Binding-site contacts:
Ligand atom CD1 contacts residue SER47 of chain 4.D at 3.5 Å.
Ligand atom CE3 contacts residue HIS28 of chain 4.E at 4.0 Å.
Ligand atom CD1 contacts residue GLN41 of chain 4.E at 3.6 Å.
Ligand atom CD2 contacts residue THR46 of chain 4.E at 4.0 Å.
Ligand atom N contacts residue ASP23 of chain 4.D at 3.0 Å (salt-bridge).
Ligand atom CG contacts residue SER47 of chain 4.D at 3.8 Å.
Ligand atom O contacts residue SER47 of chain 4.D at 2.9 Å (h-bond).
Ligand atom CD1 contacts residue THR43 of chain 4.E at 3.9 Å.
Ligand atom CA contacts residue THR19 of chain 4.D at 3.7 Å.
Ligand atom NE1 contacts residue ALA40 of chain 4.E at 3.8 Å.
Ligand atom OXT contacts residue GLY21 of chain 4.D at 4.0 Å.
Ligand atom O contacts residue THR19 of chain 4.D at 3.9 Å.
Ligand atom C contacts residue THR46 of chain 4.E at 3.9 Å.
Ligand atom OXT contacts residue THR46 of chain 4.E at 2.8 Å (h-bond).
Ligand atom CE2 contacts residue GLN41 of chain 4.E at 3.9 Å.
Ligand atom CZ3 contacts residue HIS28 of chain 4.E at 3.9 Å.
Ligand atom CH2 contacts residue GLY17 of chain 4.E at 3.5 Å.
Ligand atom O contacts residue ARG20 of chain 4.D at 3.5 Å.
Ligand atom CA contacts residue GLY21 of chain 4.D at 3.5 Å.
Ligand atom C contacts residue THR43 of chain 4.E at 3.5 Å.
Ligand atom NE1 contacts residue GLN41 of chain 4.E at 2.9 Å (h-bond).
Ligand atom C contacts residue SER47 of chain 4.D at 3.5 Å.
Ligand atom N contacts residue THR24 of chain 4.D at 2.9 Å (h-bond).
Ligand atom CB contacts residue SER47 of chain 4.D at 3.4 Å.
Ligand atom CB contacts residue THR24 of chain 4.D at 3.5 Å.
Ligand atom CA contacts residue SER47 of chain 4.D at 3.9 Å.
Ligand atom CZ2 contacts residue THR46 of chain 4.E at 3.9 Å.
Ligand atom CZ3 contacts residue GLY17 of chain 4.E at 3.6 Å.
Ligand atom CA contacts residue THR24 of chain 4.D at 3.2 Å.
Ligand atom O contacts residue THR43 of chain 4.E at 3.6 Å.
Ligand atom OXT contacts residue HIS45 of chain 4.E at 3.8 Å.
Ligand atom CZ2 contacts residue ALA40 of chain 4.E at 3.9 Å (hydrophobic).
Ligand atom N contacts residue THR19 of chain 4.D at 2.8 Å (h-bond).
Ligand atom C contacts residue GLY21 of chain 4.D at 3.4 Å.
Ligand atom CE3 contacts residue HIS27 of chain 4.E at 3.9 Å.
Ligand atom CZ2 contacts residue ILE49 of chain 4.E at 4.0 Å (hydrophobic).
Ligand atom O contacts residue GLY21 of chain 4.D at 3.1 Å (h-bond).
Ligand atom OXT contacts residue THR43 of chain 4.E at 2.6 Å (h-bond).
Ligand atom CB contacts residue THR19 of chain 4.D at 3.7 Å.
Ligand atom N contacts residue GLY21 of chain 4.D at 2.8 Å (h-bond).

This protein binds this small molecule.
Small molecule (SMILES): N[C@@H](Cc1c[nH]c2ccccc12)C(=O)O

Sequence of chain 4.D:
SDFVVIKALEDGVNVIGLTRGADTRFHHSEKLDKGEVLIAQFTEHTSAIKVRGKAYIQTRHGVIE

Sequence of chain 4.E:
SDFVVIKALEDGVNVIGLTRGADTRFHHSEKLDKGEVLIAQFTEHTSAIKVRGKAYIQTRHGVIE